Binding-site contacts:
Ligand atom N4 contacts residue TYR101 of chain 1.A at 3.8 Å.
Ligand atom C12 contacts residue LEU153 of chain 1.A at 3.8 Å (hydrophobic).
Ligand atom N1 contacts residue CYS106 of chain 1.A at 3.8 Å.
Ligand atom N4 contacts residue LEU102 of chain 1.A at 3.2 Å (h-bond).
Ligand atom C7 contacts residue LEU25 of chain 1.A at 3.9 Å (hydrophobic).
Ligand atom C5 contacts residue LEU25 of chain 1.A at 3.4 Å (hydrophobic).
Ligand atom C6 contacts residue LEU25 of chain 1.A at 3.8 Å (hydrophobic).
Ligand atom C1 contacts residue CYS106 of chain 1.A at 1.8 Å (hydrophobic).
Ligand atom C8 contacts residue LEU153 of chain 1.A at 3.7 Å (hydrophobic).
Ligand atom N4 contacts residue LEU153 of chain 1.A at 4.0 Å.
Ligand atom C4 contacts residue ARG150 of chain 1.A at 4.0 Å.
Ligand atom C2 contacts residue CYS106 of chain 1.A at 3.0 Å (hydrophobic).
Ligand atom C11 contacts residue LEU153 of chain 1.A at 3.8 Å (hydrophobic).
Ligand atom C1 contacts residue ASP109 of chain 1.A at 3.4 Å.
Ligand atom N3 contacts residue GLU100 of chain 1.A at 2.8 Å (salt-bridge).
Ligand atom N5 contacts residue LEU153 of chain 1.A at 4.0 Å.
Ligand atom C10 contacts residue ALA50 of chain 1.A at 4.0 Å (hydrophobic).
Ligand atom C6 contacts residue GLY26 of chain 1.A at 4.0 Å.
Ligand atom C11 contacts residue ALA50 of chain 1.A at 4.0 Å (hydrophobic).
Ligand atom C10 contacts residue LEU153 of chain 1.A at 3.6 Å (hydrophobic).
Ligand atom C3 contacts residue CYS106 of chain 1.A at 3.3 Å (hydrophobic).
Ligand atom C12 contacts residue VAL81 of chain 1.A at 3.8 Å (hydrophobic).
Ligand atom C9 contacts residue LEU153 of chain 1.A at 3.9 Å (hydrophobic).
Ligand atom C12 contacts residue MET99 of chain 1.A at 3.9 Å (hydrophobic).
Ligand atom C11 contacts residue VAL33 of chain 1.A at 4.0 Å (hydrophobic).
Ligand atom O1 contacts residue CYS106 of chain 1.A at 2.8 Å (h-bond).
Ligand atom C12 contacts residue ALA50 of chain 1.A at 3.5 Å (hydrophobic).
Ligand atom N3 contacts residue LEU153 of chain 1.A at 3.6 Å.
Ligand atom N3 contacts residue ALA50 of chain 1.A at 3.3 Å.
Ligand atom C14 contacts residue TYR101 of chain 1.A at 4.0 Å (hydrophobic).
Ligand atom C13 contacts residue ALA50 of chain 1.A at 3.6 Å (hydrophobic).
Ligand atom C5 contacts residue GLY26 of chain 1.A at 3.6 Å.
Ligand atom O1 contacts residue GLY105 of chain 1.A at 3.6 Å.
Ligand atom C12 contacts residue GLU100 of chain 1.A at 3.7 Å.
Ligand atom C14 contacts residue LEU102 of chain 1.A at 3.6 Å (hydrophobic).
Ligand atom C13 contacts residue LEU153 of chain 1.A at 3.5 Å (hydrophobic).
Ligand atom C13 contacts residue GLU100 of chain 1.A at 3.8 Å.
Ligand atom N3 contacts residue VAL81 of chain 1.A at 4.0 Å.
Ligand atom C2 contacts residue ASP109 of chain 1.A at 3.6 Å.
Ligand atom C1 contacts residue ARG108 of chain 1.A at 3.6 Å.

A small-molecule ligand and the protein it binds are described below.
Small molecule (SMILES): CCC(=O)N1CCC[C@@H](Nc2ncnc3[nH]ccc23)C1

Sequence of chain 1.A:
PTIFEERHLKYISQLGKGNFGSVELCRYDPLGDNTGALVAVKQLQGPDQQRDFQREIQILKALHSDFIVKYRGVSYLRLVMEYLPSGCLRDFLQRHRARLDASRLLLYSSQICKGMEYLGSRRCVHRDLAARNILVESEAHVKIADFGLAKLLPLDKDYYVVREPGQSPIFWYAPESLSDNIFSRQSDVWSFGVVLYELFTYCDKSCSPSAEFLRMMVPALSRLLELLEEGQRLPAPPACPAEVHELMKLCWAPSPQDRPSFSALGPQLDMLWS